Binding-site contacts:
Ligand atom CMB contacts residue PHE257 of chain 1.A at 3.5 Å (hydrophobic).
Ligand atom OB contacts residue VAL282 of chain 1.A at 3.5 Å.
Ligand atom CMD contacts residue SER251 of chain 1.A at 3.4 Å.
Ligand atom O1A contacts residue ARG216 of chain 1.A at 2.7 Å (salt-bridge).
Ligand atom CBC contacts residue CYS20 of chain 1.A at 1.8 Å (hydrophobic).
Ligand atom C2B contacts residue PHE257 of chain 1.A at 3.5 Å (hydrophobic).
Ligand atom O1A contacts residue ALA268 of chain 1.A at 3.4 Å.
Ligand atom C4A contacts residue ILE202 of chain 1.A at 3.4 Å (hydrophobic).
Ligand atom OB contacts residue HIS284 of chain 1.A at 2.8 Å (h-bond).
Ligand atom C1A contacts residue HIS254 of chain 1.A at 3.5 Å.
Ligand atom CHD contacts residue PRO203 of chain 1.A at 3.5 Å (hydrophobic).
Ligand atom O2D contacts residue MET250 of chain 1.A at 3.4 Å.
Ligand atom CGA contacts residue ALA268 of chain 1.A at 3.5 Å (hydrophobic).
Ligand atom CMB contacts residue TYR197 of chain 1.A at 3.5 Å (hydrophobic).
Ligand atom CHA contacts residue TYR210 of chain 1.A at 3.5 Å (hydrophobic).
Ligand atom NA contacts residue PHE201 of chain 1.A at 3.1 Å (h-bond).
Ligand atom CGD contacts residue TYR210 of chain 1.A at 3.4 Å (hydrophobic).
Ligand atom CBA contacts residue HIS254 of chain 1.A at 3.5 Å.
Ligand atom NA contacts residue HIS254 of chain 1.A at 3.3 Å (h-bond).
Ligand atom CAB contacts residue TYR197 of chain 1.A at 3.5 Å (hydrophobic).
Ligand atom C3A contacts residue ILE202 of chain 1.A at 3.5 Å (hydrophobic).
Ligand atom CMC contacts residue PHE201 of chain 1.A at 3.5 Å (hydrophobic).
Ligand atom O2A contacts residue MET250 of chain 1.A at 3.5 Å.
Ligand atom CAC contacts residue CYS20 of chain 1.A at 2.7 Å (hydrophobic).
Ligand atom CAA contacts residue TYR210 of chain 1.A at 3.4 Å (hydrophobic).
Ligand atom CAD contacts residue TYR210 of chain 1.A at 3.3 Å (hydrophobic).
Ligand atom O2D contacts residue ARG248 of chain 1.A at 2.9 Å (salt-bridge).
Ligand atom NC contacts residue PHE201 of chain 1.A at 3.2 Å (h-bond).
Ligand atom O1D contacts residue MET250 of chain 1.A at 3.4 Å.
Ligand atom O2A contacts residue ALA268 of chain 1.A at 3.4 Å.
Ligand atom CAC contacts residue SER200 of chain 1.A at 3.4 Å.
Ligand atom NA contacts residue ILE202 of chain 1.A at 3.6 Å.
Ligand atom C3C contacts residue SER200 of chain 1.A at 3.5 Å.
Ligand atom CBD contacts residue TYR210 of chain 1.A at 3.3 Å (hydrophobic).
Ligand atom O2D contacts residue TYR210 of chain 1.A at 2.6 Å (h-bond).
Ligand atom ND contacts residue PHE201 of chain 1.A at 2.8 Å (h-bond).
Ligand atom O1D contacts residue ARG248 of chain 1.A at 2.9 Å (salt-bridge).
Ligand atom C4C contacts residue PHE201 of chain 1.A at 3.5 Å (hydrophobic).
Ligand atom O1D contacts residue SER251 of chain 1.A at 3.0 Å (h-bond).
Ligand atom C1D contacts residue PRO203 of chain 1.A at 3.5 Å (hydrophobic).

A protein and the small-molecule ligand that binds it are described below.
Small molecule (SMILES): C=CC1=C(C)/C(=C/c2[nH]c(/C=C3\N=C(/C=C4\NC(=O)C(C)=C4C=C)C(C)=C3CCC(=O)O)c(CCC(=O)O)c2C)NC1=O

Sequence of chain 1.A:
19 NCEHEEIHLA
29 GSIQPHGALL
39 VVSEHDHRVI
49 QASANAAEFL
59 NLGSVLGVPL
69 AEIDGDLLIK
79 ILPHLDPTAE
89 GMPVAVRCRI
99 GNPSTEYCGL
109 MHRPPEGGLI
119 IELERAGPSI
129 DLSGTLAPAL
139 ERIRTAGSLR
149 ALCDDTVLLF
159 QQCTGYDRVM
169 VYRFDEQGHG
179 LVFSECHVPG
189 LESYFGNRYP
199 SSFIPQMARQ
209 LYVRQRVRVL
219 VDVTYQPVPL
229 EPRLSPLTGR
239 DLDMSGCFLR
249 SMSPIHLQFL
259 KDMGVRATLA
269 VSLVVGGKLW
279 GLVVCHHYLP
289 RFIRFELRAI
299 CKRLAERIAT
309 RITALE